This protein binds this small molecule.
Small molecule (SMILES): CCCCCCCCCCO[C@@H]1O[C@H](CO)[C@@H](O[C@H]2O[C@H](CO)[C@@H](O)[C@H](O)[C@H]2O)[C@H](O)[C@H]1O

Sequence of chain 1.Y:
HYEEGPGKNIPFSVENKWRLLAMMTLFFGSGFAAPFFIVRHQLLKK

Sequence of chain 1.N:
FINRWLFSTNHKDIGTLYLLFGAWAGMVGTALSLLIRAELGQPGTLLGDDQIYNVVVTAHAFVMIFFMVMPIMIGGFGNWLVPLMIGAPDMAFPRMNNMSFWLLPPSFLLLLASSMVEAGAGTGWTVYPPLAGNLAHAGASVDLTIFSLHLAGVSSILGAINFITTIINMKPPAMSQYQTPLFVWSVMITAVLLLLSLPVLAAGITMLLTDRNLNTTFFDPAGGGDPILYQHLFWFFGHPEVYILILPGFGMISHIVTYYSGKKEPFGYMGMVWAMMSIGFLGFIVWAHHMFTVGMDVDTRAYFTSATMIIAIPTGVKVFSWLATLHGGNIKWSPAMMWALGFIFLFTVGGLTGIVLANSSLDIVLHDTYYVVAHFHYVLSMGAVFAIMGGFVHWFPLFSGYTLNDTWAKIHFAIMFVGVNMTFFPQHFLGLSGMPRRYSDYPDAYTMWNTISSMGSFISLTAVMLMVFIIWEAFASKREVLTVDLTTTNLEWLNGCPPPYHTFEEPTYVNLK

Binding-site contacts:
Ligand atom O16 contacts residue GLY31 of chain 1.Z at 3.7 Å.
Ligand atom C1 contacts residue GLY31 of chain 1.Z at 3.8 Å.
Ligand atom O16 contacts residue TRP95 of chain 1.Q at 3.9 Å.
Ligand atom C18 contacts residue LEU28 of chain 1.Z at 3.8 Å (hydrophobic).
Ligand atom C11 contacts residue TYR35 of chain 1.Z at 3.9 Å (hydrophobic).
Ligand atom C37 contacts residue LEU34 of chain 1.Z at 3.8 Å (hydrophobic).
Ligand atom C57 contacts residue TYR35 of chain 1.Z at 4.1 Å (hydrophobic).
Ligand atom O6 contacts residue TYR35 of chain 1.Z at 2.8 Å (h-bond).
Ligand atom O1 contacts residue TYR35 of chain 1.Z at 3.0 Å.
Ligand atom C6 contacts residue TRP95 of chain 1.Q at 4.1 Å (hydrophobic).
Ligand atom C10 contacts residue TYR35 of chain 1.Z at 3.4 Å (hydrophobic).
Ligand atom O16 contacts residue LEU27 of chain 1.Z at 4.1 Å.
Ligand atom O5 contacts residue TRP95 of chain 1.Q at 3.3 Å.
Ligand atom C22 contacts residue TRP95 of chain 1.Q at 3.4 Å (hydrophobic).
Ligand atom O3 contacts residue HIS36 of chain 1.Z at 3.8 Å.
Ligand atom C1 contacts residue LEU28 of chain 1.Z at 3.9 Å (hydrophobic).
Ligand atom O55 contacts residue TRP32 of chain 1.Z at 3.1 Å.
Ligand atom O3 contacts residue TRP32 of chain 1.Z at 4.0 Å.
Ligand atom O49 contacts residue TRP32 of chain 1.Z at 3.5 Å (h-bond).
Ligand atom C57 contacts residue TRP95 of chain 1.Q at 3.5 Å (hydrophobic).
Ligand atom C19 contacts residue LEU27 of chain 1.Z at 3.6 Å (hydrophobic).
Ligand atom C43 contacts residue LEU35 of chain 1.N at 4.0 Å (hydrophobic).
Ligand atom C43 contacts residue PHE459 of chain 1.N at 3.6 Å (hydrophobic).
Ligand atom C37 contacts residue ALA30 of chain 1.Z at 3.9 Å (hydrophobic).
Ligand atom O49 contacts residue GLY31 of chain 1.Z at 4.1 Å.
Ligand atom C1 contacts residue TRP32 of chain 1.Z at 3.6 Å (hydrophobic).
Ligand atom C43 contacts residue LEU34 of chain 1.Z at 3.9 Å (hydrophobic).
Ligand atom C31 contacts residue TRP95 of chain 1.Q at 3.9 Å (hydrophobic).
Ligand atom C9 contacts residue TYR35 of chain 1.Z at 3.9 Å (hydrophobic).
Ligand atom C25 contacts residue TRP95 of chain 1.Q at 3.8 Å (hydrophobic).
Ligand atom O16 contacts residue LEU28 of chain 1.Z at 3.9 Å.
Ligand atom O61 contacts residue TYR99 of chain 1.Q at 3.8 Å.
Ligand atom O61 contacts residue TRP95 of chain 1.Q at 3.0 Å (h-bond).
Ligand atom C25 contacts residue LEU92 of chain 1.Q at 3.8 Å (hydrophobic).
Ligand atom C40 contacts residue LEU462 of chain 1.N at 4.0 Å (hydrophobic).
Ligand atom C5 contacts residue TYR35 of chain 1.Z at 3.8 Å (hydrophobic).
Ligand atom C34 contacts residue LEU27 of chain 1.Z at 3.9 Å (hydrophobic).
Ligand atom O49 contacts residue LEU28 of chain 1.Z at 2.8 Å (h-bond).
Ligand atom C18 contacts residue TRP95 of chain 1.Q at 4.0 Å (hydrophobic).
Ligand atom C28 contacts residue LEU27 of chain 1.Z at 3.7 Å (hydrophobic).

Sequence of chain 1.Q:
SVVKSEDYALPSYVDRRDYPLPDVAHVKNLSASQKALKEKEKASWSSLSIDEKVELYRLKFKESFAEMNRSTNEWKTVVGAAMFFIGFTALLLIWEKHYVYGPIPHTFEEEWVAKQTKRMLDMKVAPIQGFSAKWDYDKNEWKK

Sequence of chain 1.Z:
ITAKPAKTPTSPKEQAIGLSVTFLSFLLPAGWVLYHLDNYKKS